Sequence of chain 1.E:
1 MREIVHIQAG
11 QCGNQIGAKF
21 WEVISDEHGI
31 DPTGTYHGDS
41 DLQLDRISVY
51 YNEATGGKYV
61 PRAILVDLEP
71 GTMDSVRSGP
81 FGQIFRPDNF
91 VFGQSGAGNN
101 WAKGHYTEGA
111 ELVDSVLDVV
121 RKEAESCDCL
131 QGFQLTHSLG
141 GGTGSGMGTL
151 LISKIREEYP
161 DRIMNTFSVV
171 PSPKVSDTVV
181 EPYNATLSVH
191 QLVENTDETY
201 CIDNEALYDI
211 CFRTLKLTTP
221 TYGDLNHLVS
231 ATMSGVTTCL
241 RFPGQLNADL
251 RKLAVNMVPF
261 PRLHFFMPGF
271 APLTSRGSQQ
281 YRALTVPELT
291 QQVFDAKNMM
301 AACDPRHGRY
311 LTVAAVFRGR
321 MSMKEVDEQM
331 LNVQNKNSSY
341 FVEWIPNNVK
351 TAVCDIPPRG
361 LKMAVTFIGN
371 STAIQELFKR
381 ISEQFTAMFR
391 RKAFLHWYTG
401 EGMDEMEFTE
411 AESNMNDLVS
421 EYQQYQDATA

Binding-site contacts:
Ligand atom C39 contacts residue ALA231 of chain 1.E at 3.6 Å (hydrophobic).
Ligand atom O14 contacts residue HIS227 of chain 1.E at 2.3 Å (h-bond).
Ligand atom C28 contacts residue PRO358 of chain 1.E at 3.9 Å (hydrophobic).
Ligand atom C31 contacts residue HIS227 of chain 1.E at 3.4 Å.
Ligand atom C41 contacts residue VAL23 of chain 1.E at 3.5 Å (hydrophobic).
Ligand atom C44 contacts residue LEU361 of chain 1.E at 3.8 Å (hydrophobic).
Ligand atom O06 contacts residue THR274 of chain 1.E at 2.3 Å (h-bond).
Ligand atom O05 contacts residue LEU361 of chain 1.E at 3.3 Å.
Ligand atom C33 contacts residue ASP26 of chain 1.E at 3.2 Å.
Ligand atom C32 contacts residue ASP26 of chain 1.E at 3.7 Å.
Ligand atom C38 contacts residue PRO358 of chain 1.E at 4.0 Å (hydrophobic).
Ligand atom O07 contacts residue GLN279 of chain 1.E at 3.6 Å.
Ligand atom O13 contacts residue PRO358 of chain 1.E at 3.8 Å.
Ligand atom C34 contacts residue GLU22 of chain 1.E at 3.8 Å.
Ligand atom C40 contacts residue GLU27 of chain 1.E at 4.0 Å.
Ligand atom C08 contacts residue ASP224 of chain 1.E at 3.8 Å.
Ligand atom C28 contacts residue ARG359 of chain 1.E at 3.6 Å.
Ligand atom C30 contacts residue HIS227 of chain 1.E at 3.1 Å.
Ligand atom C39 contacts residue PRO358 of chain 1.E at 4.0 Å (hydrophobic).
Ligand atom C06 contacts residue HIS227 of chain 1.E at 3.6 Å.
Ligand atom C16 contacts residue THR274 of chain 1.E at 3.3 Å.
Ligand atom C05 contacts residue HIS227 of chain 1.E at 3.9 Å.
Ligand atom C40 contacts residue ALA231 of chain 1.E at 3.8 Å (hydrophobic).
Ligand atom O12 contacts residue ARG359 of chain 1.E at 2.9 Å (salt-bridge).
Ligand atom C08 contacts residue HIS227 of chain 1.E at 3.6 Å.
Ligand atom C40 contacts residue SER234 of chain 1.E at 3.7 Å.
Ligand atom C27 contacts residue ARG359 of chain 1.E at 3.2 Å.
Ligand atom O13 contacts residue ARG359 of chain 1.E at 3.3 Å (salt-bridge).
Ligand atom C19 contacts residue ARG276 of chain 1.E at 3.7 Å.
Ligand atom C44 contacts residue ARG359 of chain 1.E at 3.7 Å.
Ligand atom C15 contacts residue THR274 of chain 1.E at 3.3 Å.
Ligand atom C07 contacts residue HIS227 of chain 1.E at 3.3 Å.
Ligand atom O03 contacts residue ARG276 of chain 1.E at 3.3 Å (salt-bridge).
Ligand atom C36 contacts residue HIS227 of chain 1.E at 3.2 Å.
Ligand atom C19 contacts residue GLN279 of chain 1.E at 3.5 Å.
Ligand atom C19 contacts residue THR274 of chain 1.E at 3.9 Å.
Ligand atom C41 contacts residue GLU27 of chain 1.E at 3.6 Å.
Ligand atom C47 contacts residue ARG276 of chain 1.E at 3.6 Å.
Ligand atom C44 contacts residue GLY360 of chain 1.E at 3.8 Å.
Ligand atom C14 contacts residue THR274 of chain 1.E at 3.4 Å.

The small molecule below binds the protein below.
Small molecule (SMILES): CC(=O)O[C@H]1C(=O)[C@@]2(C)[C@H]([C@H](OC(=O)c3ccccc3)[C@]3(O)C[C@H](OC(=O)[C@H](O)[C@@H](NC(=O)c4ccccc4)c4ccccc4)C(C)=C1C3(C)C)[C@]1(OC(C)=O)CO[C@@H]1C[C@@H]2O